Sequence of chain 1.B:
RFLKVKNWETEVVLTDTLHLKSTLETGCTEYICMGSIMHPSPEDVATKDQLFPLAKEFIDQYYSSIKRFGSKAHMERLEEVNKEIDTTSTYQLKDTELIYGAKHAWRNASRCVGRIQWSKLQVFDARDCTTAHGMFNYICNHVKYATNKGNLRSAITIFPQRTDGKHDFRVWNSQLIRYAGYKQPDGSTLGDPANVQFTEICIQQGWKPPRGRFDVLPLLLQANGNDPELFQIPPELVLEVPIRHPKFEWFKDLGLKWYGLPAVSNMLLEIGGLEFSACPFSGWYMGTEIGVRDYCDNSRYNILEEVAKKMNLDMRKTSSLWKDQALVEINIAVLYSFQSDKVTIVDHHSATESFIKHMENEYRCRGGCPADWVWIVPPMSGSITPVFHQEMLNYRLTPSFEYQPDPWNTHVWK

The small molecule below binds the protein below.
Small molecule (SMILES): Cc1cc(N)nc(CCc2cc(CCN3CCN(C)CC3)cc(F)c2F)c1

Binding-site contacts:
Ligand atom C02 contacts residue HEM1 of chain 1.K at 3.6 Å.
Ligand atom F13 contacts residue TYR292 of chain 1.B at 3.9 Å.
Ligand atom C02 contacts residue GLU296 of chain 1.B at 3.6 Å.
Ligand atom C27 contacts residue TRP10 of chain 1.A at 4.0 Å (hydrophobic).
Ligand atom N02 contacts residue GLU296 of chain 1.B at 2.9 Å (salt-bridge).
Ligand atom C08 contacts residue HEM1 of chain 1.K at 3.9 Å.
Ligand atom C02 contacts residue PRO269 of chain 1.B at 4.0 Å (hydrophobic).
Ligand atom C03 contacts residue PRO269 of chain 1.B at 4.0 Å (hydrophobic).
Ligand atom C09 contacts residue VAL271 of chain 1.B at 3.6 Å (hydrophobic).
Ligand atom C04 contacts residue HEM1 of chain 1.K at 3.9 Å.
Ligand atom F12 contacts residue PRO269 of chain 1.B at 3.8 Å.
Ligand atom N02 contacts residue TYR292 of chain 1.B at 3.9 Å.
Ligand atom C16 contacts residue GLN182 of chain 1.B at 3.7 Å.
Ligand atom C06 contacts residue GLU296 of chain 1.B at 3.6 Å.
Ligand atom N02 contacts residue HEM1 of chain 1.K at 3.2 Å.
Ligand atom C15 contacts residue GLN182 of chain 1.B at 3.7 Å.
Ligand atom C11 contacts residue GLN182 of chain 1.B at 3.8 Å.
Ligand atom C14 contacts residue GLN182 of chain 1.B at 3.8 Å.
Ligand atom C16 contacts residue HEM1 of chain 1.K at 4.0 Å.
Ligand atom C08 contacts residue VAL271 of chain 1.B at 3.9 Å (hydrophobic).
Ligand atom C07 contacts residue GLY290 of chain 1.B at 3.8 Å.
Ligand atom C13 contacts residue TYR266 of chain 1.B at 3.8 Å (hydrophobic).
Ligand atom C05 contacts residue VAL271 of chain 1.B at 3.6 Å (hydrophobic).
Ligand atom C12 contacts residue GLN182 of chain 1.B at 3.5 Å.
Ligand atom C12 contacts residue TYR292 of chain 1.B at 3.9 Å (hydrophobic).
Ligand atom C13 contacts residue GLN182 of chain 1.B at 3.8 Å.
Ligand atom F12 contacts residue GLN182 of chain 1.B at 3.5 Å.
Ligand atom C18 contacts residue HEM1 of chain 1.K at 3.5 Å.
Ligand atom C07 contacts residue PHE288 of chain 1.B at 3.6 Å (hydrophobic).
Ligand atom F12 contacts residue TYR292 of chain 1.B at 3.4 Å.
Ligand atom F13 contacts residue TYR266 of chain 1.B at 2.6 Å.
Ligand atom C14 contacts residue ARG185 of chain 1.B at 3.7 Å.
Ligand atom C07 contacts residue HEM1 of chain 1.K at 3.5 Å.
Ligand atom C03 contacts residue HEM1 of chain 1.K at 3.2 Å.
Ligand atom N01 contacts residue PRO269 of chain 1.B at 4.0 Å.
Ligand atom C02 contacts residue TRP291 of chain 1.B at 3.9 Å (hydrophobic).
Ligand atom N02 contacts residue TRP291 of chain 1.B at 3.0 Å (h-bond).
Ligand atom C08 contacts residue GLU296 of chain 1.B at 3.6 Å.
Ligand atom F13 contacts residue ARG185 of chain 1.B at 3.3 Å.
Ligand atom N01 contacts residue GLU296 of chain 1.B at 2.8 Å (salt-bridge).

Sequence of chain 1.A:
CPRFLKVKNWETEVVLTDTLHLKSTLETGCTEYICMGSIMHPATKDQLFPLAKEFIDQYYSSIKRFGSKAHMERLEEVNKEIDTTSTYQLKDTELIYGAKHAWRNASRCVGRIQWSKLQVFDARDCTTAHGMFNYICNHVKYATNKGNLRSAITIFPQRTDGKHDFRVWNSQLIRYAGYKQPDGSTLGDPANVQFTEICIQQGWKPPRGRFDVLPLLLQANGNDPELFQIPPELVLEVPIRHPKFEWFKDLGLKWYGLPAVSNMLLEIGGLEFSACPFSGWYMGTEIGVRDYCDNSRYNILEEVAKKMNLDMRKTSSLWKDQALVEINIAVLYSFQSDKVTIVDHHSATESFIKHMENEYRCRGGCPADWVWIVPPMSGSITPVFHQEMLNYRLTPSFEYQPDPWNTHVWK